A small-molecule ligand and the protein it binds are described below.
Small molecule (SMILES): CCCCCCCCCCO[C@@H]1O[C@H](CO)[C@@H](O[C@H]2O[C@H](CO)[C@@H](O)[C@H](O)[C@H]2O)[C@H](O)[C@H]1O

Sequence of chain 1.B:
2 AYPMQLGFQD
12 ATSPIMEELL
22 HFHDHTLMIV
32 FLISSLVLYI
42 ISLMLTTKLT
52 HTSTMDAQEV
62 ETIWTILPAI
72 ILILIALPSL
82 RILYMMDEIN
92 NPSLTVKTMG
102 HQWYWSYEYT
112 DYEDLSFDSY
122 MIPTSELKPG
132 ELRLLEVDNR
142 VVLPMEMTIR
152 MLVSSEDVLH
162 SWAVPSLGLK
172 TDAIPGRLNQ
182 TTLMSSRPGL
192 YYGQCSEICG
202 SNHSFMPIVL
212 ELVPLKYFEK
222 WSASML

Binding-site contacts:
Ligand atom C19 contacts residue HIS26 of chain 1.B at 4.1 Å.
Ligand atom C37 contacts residue ILE72 of chain 1.B at 4.1 Å (hydrophobic).
Ligand atom C34 contacts residue LEU33 of chain 1.B at 3.7 Å (hydrophobic).
Ligand atom C28 contacts residue ILE30 of chain 1.B at 4.2 Å (hydrophobic).
Ligand atom C22 contacts residue MET29 of chain 1.B at 4.2 Å (hydrophobic).
Ligand atom C19 contacts residue LEU75 of chain 1.B at 3.9 Å (hydrophobic).
Ligand atom C31 contacts residue ILE72 of chain 1.B at 3.8 Å (hydrophobic).
Ligand atom C43 contacts residue LEU37 of chain 1.B at 4.0 Å (hydrophobic).
Ligand atom C28 contacts residue LEU33 of chain 1.B at 4.3 Å (hydrophobic).
Ligand atom C19 contacts residue MET29 of chain 1.B at 4.4 Å (hydrophobic).
Ligand atom C40 contacts residue LEU37 of chain 1.B at 3.9 Å (hydrophobic).
Ligand atom C18 contacts residue HIS26 of chain 1.B at 4.3 Å.
Ligand atom C37 contacts residue ILE34 of chain 1.B at 3.5 Å (hydrophobic).
Ligand atom C40 contacts residue LEU33 of chain 1.B at 4.3 Å (hydrophobic).
Ligand atom C25 contacts residue LEU75 of chain 1.B at 4.4 Å (hydrophobic).
Ligand atom C28 contacts residue MET29 of chain 1.B at 4.4 Å (hydrophobic).
Ligand atom C18 contacts residue MET29 of chain 1.B at 4.5 Å (hydrophobic).
Ligand atom C37 contacts residue LEU33 of chain 1.B at 4.0 Å (hydrophobic).
Ligand atom C19 contacts residue ILE30 of chain 1.B at 4.3 Å (hydrophobic).
Ligand atom C22 contacts residue LEU75 of chain 1.B at 4.3 Å (hydrophobic).
Ligand atom C25 contacts residue ILE30 of chain 1.B at 3.9 Å (hydrophobic).
Ligand atom O16 contacts residue HIS26 of chain 1.B at 3.3 Å.
Ligand atom C40 contacts residue ILE34 of chain 1.B at 4.3 Å (hydrophobic).